A small-molecule ligand and the protein it binds are described below.
Small molecule (SMILES): CC(=O)N[C@@H]1[C@@H](O)[C@H](O)[C@@H](CO)O[C@H]1O

Sequence of chain 1.B:
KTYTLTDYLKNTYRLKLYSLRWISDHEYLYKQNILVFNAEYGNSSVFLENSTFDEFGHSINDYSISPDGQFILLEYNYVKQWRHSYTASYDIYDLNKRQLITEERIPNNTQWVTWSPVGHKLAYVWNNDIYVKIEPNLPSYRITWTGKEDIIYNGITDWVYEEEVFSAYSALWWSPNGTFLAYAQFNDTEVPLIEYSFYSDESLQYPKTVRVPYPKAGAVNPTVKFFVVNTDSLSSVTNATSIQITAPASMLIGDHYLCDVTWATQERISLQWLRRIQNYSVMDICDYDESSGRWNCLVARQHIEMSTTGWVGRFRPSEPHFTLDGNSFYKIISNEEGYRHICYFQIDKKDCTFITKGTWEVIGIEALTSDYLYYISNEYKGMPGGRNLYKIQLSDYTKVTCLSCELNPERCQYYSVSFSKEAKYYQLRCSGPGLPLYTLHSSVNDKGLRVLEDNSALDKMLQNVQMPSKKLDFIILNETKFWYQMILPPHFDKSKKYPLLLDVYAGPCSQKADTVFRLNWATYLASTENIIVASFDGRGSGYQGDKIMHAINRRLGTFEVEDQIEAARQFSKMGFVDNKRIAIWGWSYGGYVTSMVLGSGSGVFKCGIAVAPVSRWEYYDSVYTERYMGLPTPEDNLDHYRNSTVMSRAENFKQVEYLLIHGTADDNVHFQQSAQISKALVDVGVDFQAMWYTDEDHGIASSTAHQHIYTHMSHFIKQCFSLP

Binding-site contacts:
Ligand atom C4 contacts residue ASN193 of chain 1.B at 4.3 Å.
Ligand atom N2 contacts residue ASN193 of chain 1.B at 3.2 Å (h-bond).
Ligand atom C3 contacts residue ASN193 of chain 1.B at 3.9 Å.
Ligand atom C7 contacts residue ASN193 of chain 1.B at 4.5 Å.
Ligand atom C5 contacts residue ASN193 of chain 1.B at 3.6 Å.
Ligand atom C5 contacts residue THR195 of chain 1.B at 3.2 Å.
Ligand atom C1 contacts residue ASN193 of chain 1.B at 1.4 Å.
Ligand atom O5 contacts residue ASN193 of chain 1.B at 2.4 Å (h-bond).
Ligand atom C1 contacts residue THR195 of chain 1.B at 3.4 Å.
Ligand atom O5 contacts residue THR195 of chain 1.B at 3.1 Å (h-bond).
Ligand atom C2 contacts residue ASN193 of chain 1.B at 2.6 Å.
Ligand atom C6 contacts residue THR195 of chain 1.B at 3.4 Å.